Binding-site contacts:
Ligand atom O5 contacts residue TYR159 of chain 1.A at 3.3 Å.
Ligand atom C1 contacts residue TRP344 of chain 1.A at 3.5 Å (hydrophobic).
Ligand atom O2 contacts residue GLU115 of chain 1.A at 2.5 Å (salt-bridge).
Ligand atom O5 contacts residue TYR345 of chain 1.A at 3.3 Å.
Ligand atom O2 contacts residue GLU48 of chain 1.A at 2.7 Å (salt-bridge).
Ligand atom C3 contacts residue ASP69 of chain 1.A at 3.5 Å.
Ligand atom O6 contacts residue ARG348 of chain 1.A at 3.3 Å.
Ligand atom O1 contacts residue LYS19 of chain 1.A at 3.1 Å (salt-bridge).
Ligand atom O2 contacts residue ARG70 of chain 1.A at 2.9 Å (salt-bridge).
Ligand atom O3 contacts residue GLU48 of chain 1.A at 2.5 Å (salt-bridge).
Ligand atom O2 contacts residue ASP69 of chain 1.A at 2.7 Å (salt-bridge).
Ligand atom C1 contacts residue ASP18 of chain 1.A at 3.3 Å.
Ligand atom O6 contacts residue PRO158 of chain 1.A at 3.1 Å.
Ligand atom O5 contacts residue GLU49 of chain 1.A at 3.3 Å (salt-bridge).
Ligand atom C2 contacts residue ASP69 of chain 1.A at 3.4 Å.
Ligand atom O3 contacts residue ALA67 of chain 1.A at 3.6 Å.
Ligand atom O4 contacts residue GLU48 of chain 1.A at 3.6 Å.
Ligand atom C6 contacts residue GLU157 of chain 1.A at 3.4 Å.
Ligand atom O2 contacts residue TRP234 of chain 1.A at 3.6 Å.
Ligand atom O3 contacts residue ASP69 of chain 1.A at 2.6 Å (salt-bridge).
Ligand atom O6 contacts residue GLU157 of chain 1.A at 2.7 Å (salt-bridge).
Ligand atom C3 contacts residue TRP66 of chain 1.A at 3.5 Å (hydrophobic).
Ligand atom O5 contacts residue TRP344 of chain 1.A at 3.2 Å.
Ligand atom O2 contacts residue LYS19 of chain 1.A at 2.8 Å (salt-bridge).
Ligand atom C2 contacts residue GLU48 of chain 1.A at 3.5 Å.
Ligand atom O3 contacts residue LYS46 of chain 1.A at 3.5 Å.
Ligand atom C1 contacts residue TYR159 of chain 1.A at 3.6 Å (hydrophobic).
Ligand atom C1 contacts residue GLU48 of chain 1.A at 3.5 Å.
Ligand atom O3 contacts residue ARG70 of chain 1.A at 2.9 Å (salt-bridge).
Ligand atom O3 contacts residue GLU115 of chain 1.A at 3.6 Å (salt-bridge).
Ligand atom O3 contacts residue TRP66 of chain 1.A at 2.9 Å (h-bond).
Ligand atom O6 contacts residue TYR159 of chain 1.A at 3.0 Å (h-bond).
Ligand atom O2 contacts residue ALA67 of chain 1.A at 3.3 Å.
Ligand atom C3 contacts residue GLU48 of chain 1.A at 3.2 Å.
Ligand atom C6 contacts residue ARG348 of chain 1.A at 3.5 Å.
Ligand atom O1 contacts residue ASP18 of chain 1.A at 2.7 Å (salt-bridge).
Ligand atom C2 contacts residue GLU115 of chain 1.A at 3.4 Å.
Ligand atom C2 contacts residue TRP234 of chain 1.A at 3.6 Å (hydrophobic).
Ligand atom O2 contacts residue TRP66 of chain 1.A at 3.6 Å.
Ligand atom C1 contacts residue GLU49 of chain 1.A at 3.3 Å.

A protein and the small-molecule ligand that binds it are described below.
Small molecule (SMILES): OC[C@H]1O[C@H](O[C@H]2[C@H](O)[C@@H](O)[C@@H](O[C@H]3[C@H](O)[C@@H](O)[C@@H](O[C@H]4[C@H](O)[C@@H](O)[C@@H](O)O[C@@H]4CO)O[C@@H]3CO)O[C@@H]2CO)[C@H](O)[C@@H](O)[C@@H]1O

Sequence of chain 1.A:
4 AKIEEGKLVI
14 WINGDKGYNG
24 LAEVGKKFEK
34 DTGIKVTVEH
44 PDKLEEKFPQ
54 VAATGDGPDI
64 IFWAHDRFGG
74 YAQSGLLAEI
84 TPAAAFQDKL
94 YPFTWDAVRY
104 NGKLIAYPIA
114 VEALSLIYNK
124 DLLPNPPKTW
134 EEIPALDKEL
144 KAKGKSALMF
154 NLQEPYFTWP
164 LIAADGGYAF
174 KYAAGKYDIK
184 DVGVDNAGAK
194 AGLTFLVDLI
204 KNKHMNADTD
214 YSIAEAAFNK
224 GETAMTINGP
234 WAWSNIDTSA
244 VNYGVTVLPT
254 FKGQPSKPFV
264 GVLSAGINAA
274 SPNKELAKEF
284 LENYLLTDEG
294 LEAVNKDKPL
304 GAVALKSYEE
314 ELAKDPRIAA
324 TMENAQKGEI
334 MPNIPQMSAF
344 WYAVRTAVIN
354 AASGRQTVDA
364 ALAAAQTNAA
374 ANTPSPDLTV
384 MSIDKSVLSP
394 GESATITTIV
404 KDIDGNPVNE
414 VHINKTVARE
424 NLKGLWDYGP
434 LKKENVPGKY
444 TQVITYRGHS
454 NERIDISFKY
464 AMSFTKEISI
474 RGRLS